Sequence of chain 1.C:
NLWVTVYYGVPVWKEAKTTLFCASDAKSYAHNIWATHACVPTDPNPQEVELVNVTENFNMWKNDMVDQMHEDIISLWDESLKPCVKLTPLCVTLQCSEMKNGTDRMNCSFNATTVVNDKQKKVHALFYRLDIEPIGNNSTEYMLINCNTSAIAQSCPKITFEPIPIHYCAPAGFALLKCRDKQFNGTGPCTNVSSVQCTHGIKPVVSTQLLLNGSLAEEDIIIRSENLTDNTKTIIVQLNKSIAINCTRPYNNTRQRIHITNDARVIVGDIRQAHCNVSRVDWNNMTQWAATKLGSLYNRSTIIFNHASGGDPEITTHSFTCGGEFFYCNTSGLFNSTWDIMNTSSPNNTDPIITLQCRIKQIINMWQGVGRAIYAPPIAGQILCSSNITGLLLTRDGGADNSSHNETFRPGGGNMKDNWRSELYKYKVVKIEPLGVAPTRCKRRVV

This protein binds this small molecule.
Small molecule (SMILES): CC(=O)N[C@@H]1[C@@H](O)[C@H](O)[C@@H](CO)O[C@H]1O

Binding-site contacts:
Ligand atom C2 contacts residue ASN336 of chain 1.C at 2.4 Å.
Ligand atom C8 contacts residue SER332 of chain 1.C at 4.0 Å.
Ligand atom O7 contacts residue ASN336 of chain 1.C at 3.2 Å (h-bond).
Ligand atom C8 contacts residue GLY333 of chain 1.C at 4.2 Å.
Ligand atom C7 contacts residue GLY333 of chain 1.C at 4.3 Å.
Ligand atom C4 contacts residue ASN336 of chain 1.C at 4.2 Å.
Ligand atom C8 contacts residue NAG1 of chain 1.ZA at 3.9 Å.
Ligand atom O7 contacts residue GLY333 of chain 1.C at 3.8 Å.
Ligand atom C5 contacts residue ASN336 of chain 1.C at 3.7 Å.
Ligand atom C7 contacts residue ASN336 of chain 1.C at 3.3 Å.
Ligand atom N2 contacts residue ASN336 of chain 1.C at 2.9 Å (h-bond).
Ligand atom C1 contacts residue ASN336 of chain 1.C at 1.4 Å.
Ligand atom C3 contacts residue ASN336 of chain 1.C at 3.8 Å.
Ligand atom C8 contacts residue ASN336 of chain 1.C at 4.5 Å.
Ligand atom C7 contacts residue SER332 of chain 1.C at 4.3 Å.
Ligand atom O5 contacts residue ASN336 of chain 1.C at 2.4 Å (h-bond).